Sequence of chain 1.E:
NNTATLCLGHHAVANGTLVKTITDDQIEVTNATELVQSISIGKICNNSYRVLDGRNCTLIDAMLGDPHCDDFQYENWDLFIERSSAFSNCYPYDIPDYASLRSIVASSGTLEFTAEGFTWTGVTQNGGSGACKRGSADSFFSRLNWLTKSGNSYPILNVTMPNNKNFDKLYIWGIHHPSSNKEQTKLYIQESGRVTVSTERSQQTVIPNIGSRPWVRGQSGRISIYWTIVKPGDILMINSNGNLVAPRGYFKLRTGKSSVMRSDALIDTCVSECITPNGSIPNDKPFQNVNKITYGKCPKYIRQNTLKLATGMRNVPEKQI

Binding-site contacts:
Ligand atom C6 contacts residue ALA40 of chain 1.E at 4.0 Å (hydrophobic).
Ligand atom C3 contacts residue ASN39 of chain 1.E at 3.8 Å.
Ligand atom O6 contacts residue ASN39 of chain 1.E at 4.2 Å.
Ligand atom O3 contacts residue ASN39 of chain 1.E at 4.1 Å.
Ligand atom C5 contacts residue ASN39 of chain 1.E at 3.7 Å.
Ligand atom C2 contacts residue ASN39 of chain 1.E at 2.6 Å.
Ligand atom O6 contacts residue THR41 of chain 1.E at 4.2 Å.
Ligand atom N2 contacts residue ASN39 of chain 1.E at 3.2 Å (h-bond).
Ligand atom O5 contacts residue ALA40 of chain 1.E at 4.2 Å.
Ligand atom C7 contacts residue ASN39 of chain 1.E at 4.5 Å.
Ligand atom C4 contacts residue ASN39 of chain 1.E at 4.2 Å.
Ligand atom O5 contacts residue ASN39 of chain 1.E at 2.4 Å (h-bond).
Ligand atom C6 contacts residue ASN39 of chain 1.E at 4.4 Å.
Ligand atom C1 contacts residue ASN39 of chain 1.E at 1.4 Å.
Ligand atom O6 contacts residue ALA40 of chain 1.E at 2.9 Å (h-bond).

The small molecule below binds the protein below.
Small molecule (SMILES): CC(=O)N[C@H]1[C@H](O[C@H]2[C@H](O)[C@@H](NC(C)=O)CO[C@@H]2CO)O[C@H](CO)[C@@H](O)[C@@H]1O